Sequence of chain 2.A:
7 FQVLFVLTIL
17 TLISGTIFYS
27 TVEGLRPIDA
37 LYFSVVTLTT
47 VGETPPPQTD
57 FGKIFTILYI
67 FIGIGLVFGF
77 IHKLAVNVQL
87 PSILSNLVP

Binding-site contacts:
Ligand atom O contacts residue LEU37 of chain 2.A at 4.2 Å.
Ligand atom O contacts residue MPD1 of chain 2.H at 3.8 Å.
Ligand atom CA contacts residue ILE34 of chain 2.A at 3.9 Å (hydrophobic).
Ligand atom N contacts residue MPD1 of chain 2.H at 4.4 Å.
Ligand atom C contacts residue MPD1 of chain 2.H at 4.3 Å.
Ligand atom CA contacts residue LEU37 of chain 2.A at 3.9 Å (hydrophobic).

This protein binds this small molecule.
Small molecule (SMILES): NCC(=O)O